This small molecule binds to this protein.
Small molecule (SMILES): CC(=O)N[C@@H]1[C@@H](O)[C@H](O)[C@@H](CO)O[C@H]1O

Sequence of chain 1.S:
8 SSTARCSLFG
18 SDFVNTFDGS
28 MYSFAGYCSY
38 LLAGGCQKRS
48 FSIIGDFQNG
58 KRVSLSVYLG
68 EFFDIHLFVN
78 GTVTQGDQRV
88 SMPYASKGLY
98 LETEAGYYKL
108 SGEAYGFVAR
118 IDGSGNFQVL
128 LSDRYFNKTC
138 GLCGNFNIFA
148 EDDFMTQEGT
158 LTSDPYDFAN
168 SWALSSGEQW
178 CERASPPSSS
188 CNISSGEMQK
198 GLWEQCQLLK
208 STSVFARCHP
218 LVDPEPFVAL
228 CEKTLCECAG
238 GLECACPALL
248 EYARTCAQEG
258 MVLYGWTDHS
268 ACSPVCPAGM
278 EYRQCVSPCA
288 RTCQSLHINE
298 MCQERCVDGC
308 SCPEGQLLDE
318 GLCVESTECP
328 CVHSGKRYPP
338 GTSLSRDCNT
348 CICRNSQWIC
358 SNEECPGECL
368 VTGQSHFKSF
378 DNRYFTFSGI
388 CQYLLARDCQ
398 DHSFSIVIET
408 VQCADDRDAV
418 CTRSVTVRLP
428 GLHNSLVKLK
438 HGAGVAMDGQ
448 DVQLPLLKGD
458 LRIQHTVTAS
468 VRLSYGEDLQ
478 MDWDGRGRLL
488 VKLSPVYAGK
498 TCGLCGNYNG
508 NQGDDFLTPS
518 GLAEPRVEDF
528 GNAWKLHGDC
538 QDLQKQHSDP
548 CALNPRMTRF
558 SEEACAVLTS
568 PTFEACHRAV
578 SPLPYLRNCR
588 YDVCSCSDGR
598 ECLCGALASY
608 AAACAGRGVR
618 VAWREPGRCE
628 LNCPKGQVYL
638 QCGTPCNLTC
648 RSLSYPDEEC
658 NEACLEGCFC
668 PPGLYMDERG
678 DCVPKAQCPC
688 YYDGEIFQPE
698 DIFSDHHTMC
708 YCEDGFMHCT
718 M

Binding-site contacts:
Ligand atom C2 contacts residue ASN134 of chain 1.S at 2.4 Å.
Ligand atom C8 contacts residue PHE133 of chain 1.S at 3.6 Å (hydrophobic).
Ligand atom C5 contacts residue ASN134 of chain 1.S at 3.6 Å.
Ligand atom C3 contacts residue ASN134 of chain 1.S at 3.7 Å.
Ligand atom O7 contacts residue PHE133 of chain 1.S at 3.6 Å.
Ligand atom O7 contacts residue ASN134 of chain 1.S at 3.0 Å (h-bond).
Ligand atom C7 contacts residue PHE133 of chain 1.S at 4.0 Å (hydrophobic).
Ligand atom C1 contacts residue ASN134 of chain 1.S at 1.4 Å.
Ligand atom C8 contacts residue ASN134 of chain 1.S at 4.2 Å.
Ligand atom C7 contacts residue ASN134 of chain 1.S at 3.1 Å.
Ligand atom C4 contacts residue ASN134 of chain 1.S at 4.2 Å.
Ligand atom O5 contacts residue ASN134 of chain 1.S at 2.4 Å (h-bond).
Ligand atom N2 contacts residue ASN134 of chain 1.S at 2.8 Å (h-bond).